Binding-site contacts:
Ligand atom C1 contacts residue ASN373 of chain 1.A at 1.4 Å.
Ligand atom O5 contacts residue ASN373 of chain 1.A at 2.4 Å (h-bond).
Ligand atom C5 contacts residue ASN373 of chain 1.A at 3.7 Å.
Ligand atom C2 contacts residue ASN373 of chain 1.A at 2.5 Å.
Ligand atom C4 contacts residue ASN373 of chain 1.A at 4.2 Å.
Ligand atom C1 contacts residue PRO372 of chain 1.A at 4.3 Å (hydrophobic).
Ligand atom O7 contacts residue ASN373 of chain 1.A at 3.6 Å (h-bond).
Ligand atom C7 contacts residue ASN373 of chain 1.A at 3.5 Å.
Ligand atom N2 contacts residue ASN373 of chain 1.A at 2.9 Å (h-bond).
Ligand atom C3 contacts residue ASN373 of chain 1.A at 3.8 Å.
Ligand atom C5 contacts residue PRO372 of chain 1.A at 4.3 Å (hydrophobic).
Ligand atom C6 contacts residue PRO372 of chain 1.A at 4.4 Å (hydrophobic).
Ligand atom O6 contacts residue PRO372 of chain 1.A at 3.4 Å.
Ligand atom O5 contacts residue PRO372 of chain 1.A at 3.7 Å.

Sequence of chain 1.A:
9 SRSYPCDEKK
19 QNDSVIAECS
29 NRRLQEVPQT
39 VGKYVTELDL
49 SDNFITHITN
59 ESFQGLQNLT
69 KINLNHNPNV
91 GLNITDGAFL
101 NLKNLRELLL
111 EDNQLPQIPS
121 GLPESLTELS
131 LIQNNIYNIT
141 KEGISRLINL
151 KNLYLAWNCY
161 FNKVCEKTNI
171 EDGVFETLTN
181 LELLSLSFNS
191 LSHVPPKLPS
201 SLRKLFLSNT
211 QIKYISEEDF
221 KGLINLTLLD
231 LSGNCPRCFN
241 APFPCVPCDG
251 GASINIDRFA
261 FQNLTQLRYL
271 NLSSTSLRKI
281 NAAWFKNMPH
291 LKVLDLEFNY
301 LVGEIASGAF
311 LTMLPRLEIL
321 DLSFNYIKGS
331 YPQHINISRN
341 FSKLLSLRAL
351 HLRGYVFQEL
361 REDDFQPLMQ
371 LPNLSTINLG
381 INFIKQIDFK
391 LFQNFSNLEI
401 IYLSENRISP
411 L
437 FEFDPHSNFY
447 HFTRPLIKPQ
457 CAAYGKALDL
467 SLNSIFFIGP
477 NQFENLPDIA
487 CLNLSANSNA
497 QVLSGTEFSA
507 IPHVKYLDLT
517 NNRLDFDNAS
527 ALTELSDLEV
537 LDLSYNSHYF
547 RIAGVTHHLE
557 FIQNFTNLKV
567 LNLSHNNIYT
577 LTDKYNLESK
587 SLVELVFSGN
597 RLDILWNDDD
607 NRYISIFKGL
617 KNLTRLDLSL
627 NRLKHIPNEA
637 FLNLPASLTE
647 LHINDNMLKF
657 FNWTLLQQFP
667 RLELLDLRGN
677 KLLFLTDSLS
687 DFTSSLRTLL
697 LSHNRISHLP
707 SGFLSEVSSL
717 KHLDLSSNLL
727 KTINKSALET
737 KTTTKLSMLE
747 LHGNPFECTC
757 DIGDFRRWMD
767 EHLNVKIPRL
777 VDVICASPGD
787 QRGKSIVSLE

The protein below binds the small molecule below.
Small molecule (SMILES): CC(=O)N[C@@H]1[C@@H](O)[C@H](O)[C@@H](CO)O[C@H]1O